Sequence of chain 1.D:
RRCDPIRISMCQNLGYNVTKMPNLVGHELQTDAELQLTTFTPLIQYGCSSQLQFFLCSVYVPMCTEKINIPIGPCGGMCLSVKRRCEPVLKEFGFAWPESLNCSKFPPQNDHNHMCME

Binding-site contacts:
Ligand atom O5 contacts residue ASN115 of chain 1.D at 3.0 Å (h-bond).
Ligand atom O5 contacts residue SER117 of chain 1.D at 3.7 Å.
Ligand atom C2 contacts residue SER117 of chain 1.D at 4.2 Å.
Ligand atom C1 contacts residue SER117 of chain 1.D at 4.1 Å.
Ligand atom C1 contacts residue ASN115 of chain 1.D at 2.9 Å.
Ligand atom C5 contacts residue ASN115 of chain 1.D at 4.1 Å.
Ligand atom C2 contacts residue ASN115 of chain 1.D at 4.4 Å.

The protein below binds the small molecule below.
Small molecule (SMILES): CC(=O)N[C@@H]1[C@@H](O)[C@H](O)[C@@H](CO)O[C@H]1O